Sequence of chain 60.C:
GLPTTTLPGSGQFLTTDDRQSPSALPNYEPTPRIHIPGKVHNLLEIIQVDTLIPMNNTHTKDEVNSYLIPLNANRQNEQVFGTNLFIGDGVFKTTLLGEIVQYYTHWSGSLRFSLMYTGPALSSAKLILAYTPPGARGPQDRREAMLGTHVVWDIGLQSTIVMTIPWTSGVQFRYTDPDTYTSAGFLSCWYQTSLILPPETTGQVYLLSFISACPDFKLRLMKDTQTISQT

Sequence of chain 60.A:
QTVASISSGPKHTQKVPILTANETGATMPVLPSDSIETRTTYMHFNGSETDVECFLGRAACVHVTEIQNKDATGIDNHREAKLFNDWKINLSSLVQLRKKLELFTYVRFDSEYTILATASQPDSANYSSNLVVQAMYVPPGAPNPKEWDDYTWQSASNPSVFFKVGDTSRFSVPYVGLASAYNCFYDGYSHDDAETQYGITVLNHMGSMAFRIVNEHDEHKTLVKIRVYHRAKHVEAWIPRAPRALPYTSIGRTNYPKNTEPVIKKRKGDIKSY

Sequence of chain 56.C:
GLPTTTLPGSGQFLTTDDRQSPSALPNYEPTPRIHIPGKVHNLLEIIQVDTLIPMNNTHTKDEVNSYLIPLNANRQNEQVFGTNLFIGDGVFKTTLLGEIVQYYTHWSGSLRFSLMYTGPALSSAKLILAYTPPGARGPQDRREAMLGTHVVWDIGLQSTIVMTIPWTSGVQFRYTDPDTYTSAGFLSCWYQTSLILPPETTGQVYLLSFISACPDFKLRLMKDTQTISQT

This protein binds this small molecule.
Small molecule (SMILES): COc1cc(CC(=O)c2ccc(C#N)cc2)c([N+](=O)[O-])cc1OC

Binding-site contacts:
Ligand atom O23 contacts residue TYR152 of chain 60.A at 3.0 Å (h-bond).
Ligand atom C08 contacts residue TYR197 of chain 60.A at 3.9 Å (hydrophobic).
Ligand atom C14 contacts residue TYR197 of chain 60.A at 3.7 Å (hydrophobic).
Ligand atom O24 contacts residue TYR152 of chain 60.A at 3.5 Å (h-bond).
Ligand atom O02 contacts residue MET224 of chain 60.A at 3.5 Å.
Ligand atom C03 contacts residue TYR128 of chain 60.A at 3.7 Å (hydrophobic).
Ligand atom O16 contacts residue TYR128 of chain 60.A at 2.9 Å (h-bond).
Ligand atom C17 contacts residue TYR152 of chain 60.A at 3.8 Å (hydrophobic).
Ligand atom C06 contacts residue ILE104 of chain 60.A at 3.5 Å (hydrophobic).
Ligand atom C15 contacts residue SER126 of chain 60.A at 3.5 Å.
Ligand atom C06 contacts residue TYR128 of chain 60.A at 3.4 Å (hydrophobic).
Ligand atom C15 contacts residue TYR197 of chain 60.A at 3.8 Å (hydrophobic).
Ligand atom C01 contacts residue MET224 of chain 60.A at 3.7 Å (hydrophobic).
Ligand atom C07 contacts residue TYR128 of chain 60.A at 2.9 Å (hydrophobic).
Ligand atom C21 contacts residue TYR152 of chain 60.A at 3.6 Å (hydrophobic).
Ligand atom C01 contacts residue PHE186 of chain 60.A at 2.8 Å (hydrophobic).
Ligand atom N13 contacts residue TYR197 of chain 60.A at 3.4 Å.
Ligand atom N22 contacts residue TYR152 of chain 60.A at 3.3 Å (h-bond).
Ligand atom O20 contacts residue TYR152 of chain 60.A at 3.7 Å.
Ligand atom C04 contacts residue TYR128 of chain 60.A at 3.4 Å (hydrophobic).
Ligand atom C08 contacts residue TYR128 of chain 60.A at 3.3 Å (hydrophobic).
Ligand atom C18 contacts residue TYR152 of chain 60.A at 3.7 Å (hydrophobic).
Ligand atom C12 contacts residue TYR197 of chain 60.A at 3.5 Å (hydrophobic).
Ligand atom O02 contacts residue TYR128 of chain 60.A at 3.8 Å.
Ligand atom O24 contacts residue VAL191 of chain 60.A at 3.1 Å.
Ligand atom O16 contacts residue VAL188 of chain 60.A at 3.8 Å.
Ligand atom C10 contacts residue MET221 of chain 60.A at 3.9 Å (hydrophobic).
Ligand atom C05 contacts residue TYR128 of chain 60.A at 3.8 Å (hydrophobic).
Ligand atom N13 contacts residue GOL1 of chain 60.E at 3.7 Å.
Ligand atom C10 contacts residue TYR197 of chain 60.A at 3.7 Å (hydrophobic).
Ligand atom O23 contacts residue LEU221 of chain 56.C at 3.9 Å.
Ligand atom C11 contacts residue TYR197 of chain 60.A at 3.5 Å (hydrophobic).
Ligand atom O20 contacts residue PHE186 of chain 60.A at 3.8 Å.
Ligand atom C14 contacts residue LEU106 of chain 60.A at 3.5 Å (hydrophobic).
Ligand atom C19 contacts residue TYR152 of chain 60.A at 3.9 Å (hydrophobic).
Ligand atom C01 contacts residue TYR128 of chain 60.A at 2.9 Å (hydrophobic).
Ligand atom C09 contacts residue MET221 of chain 60.A at 3.9 Å (hydrophobic).
Ligand atom O23 contacts residue VAL191 of chain 60.A at 3.9 Å.
Ligand atom N22 contacts residue VAL191 of chain 60.A at 3.9 Å.
Ligand atom C15 contacts residue TYR128 of chain 60.A at 3.1 Å (hydrophobic).